Binding-site contacts:
Ligand atom O3' contacts residue ASN11 of chain 1.HB at 3.5 Å (h-bond).
Ligand atom C2 contacts residue TYR125 of chain 1.HB at 3.7 Å (hydrophobic).
Ligand atom C3' contacts residue TYR183 of chain 1.HB at 3.7 Å (hydrophobic).
Ligand atom C6 contacts residue LYS67 of chain 1.HB at 3.8 Å.
Ligand atom C4 contacts residue TYR125 of chain 1.HB at 4.0 Å (hydrophobic).
Ligand atom O6 contacts residue LYS67 of chain 1.HB at 4.1 Å.
Ligand atom C8 contacts residue LYS67 of chain 1.HB at 3.3 Å.
Ligand atom C2' contacts residue LYS67 of chain 1.HB at 3.7 Å.
Ligand atom C4' contacts residue ASN11 of chain 1.HB at 4.2 Å.
Ligand atom OP1 contacts residue LYS6 of chain 1.S at 3.9 Å.
Ligand atom P contacts residue ARG112 of chain 1.GB at 4.2 Å.
Ligand atom C3' contacts residue ARG13 of chain 1.HB at 4.1 Å.
Ligand atom N9 contacts residue TYR125 of chain 1.HB at 4.0 Å.
Ligand atom N7 contacts residue LYS67 of chain 1.HB at 3.0 Å (salt-bridge).
Ligand atom OP2 contacts residue TYR183 of chain 1.HB at 3.2 Å.
Ligand atom P contacts residue THR114 of chain 1.GB at 3.4 Å.
Ligand atom N2 contacts residue TYR125 of chain 1.HB at 3.8 Å.
Ligand atom OP2 contacts residue ARG13 of chain 1.HB at 2.2 Å (salt-bridge).
Ligand atom OP2 contacts residue THR114 of chain 1.GB at 2.5 Å (h-bond).
Ligand atom C5 contacts residue TYR125 of chain 1.HB at 4.0 Å (hydrophobic).
Ligand atom O6 contacts residue SER123 of chain 1.HB at 3.9 Å.
Ligand atom O3' contacts residue ARG13 of chain 1.HB at 4.0 Å.
Ligand atom N3 contacts residue TYR125 of chain 1.HB at 3.8 Å.
Ligand atom OP2 contacts residue TYR121 of chain 1.HB at 3.1 Å.
Ligand atom C5' contacts residue TRP71 of chain 1.HB at 3.7 Å (hydrophobic).
Ligand atom C2' contacts residue TYR183 of chain 1.HB at 3.9 Å (hydrophobic).
Ligand atom N1 contacts residue TYR125 of chain 1.HB at 4.0 Å.
Ligand atom O3' contacts residue THR114 of chain 1.GB at 3.9 Å.
Ligand atom OP1 contacts residue TRP71 of chain 1.HB at 3.4 Å.
Ligand atom OP2 contacts residue ARG112 of chain 1.GB at 2.8 Å (salt-bridge).
Ligand atom P contacts residue TYR121 of chain 1.HB at 4.2 Å.
Ligand atom C2' contacts residue TYR125 of chain 1.HB at 3.8 Å (hydrophobic).
Ligand atom OP1 contacts residue ARG13 of chain 1.HB at 3.9 Å.
Ligand atom P contacts residue ARG13 of chain 1.HB at 3.4 Å.
Ligand atom C6 contacts residue TYR125 of chain 1.HB at 4.0 Å (hydrophobic).
Ligand atom OP1 contacts residue THR114 of chain 1.GB at 3.7 Å.
Ligand atom O5' contacts residue TYR183 of chain 1.HB at 4.0 Å.
Ligand atom O6 contacts residue TYR125 of chain 1.HB at 4.2 Å.
Ligand atom C5 contacts residue LYS67 of chain 1.HB at 4.0 Å.
Ligand atom C8 contacts residue TYR183 of chain 1.HB at 3.7 Å (hydrophobic).

Sequence of chain 1.HB:
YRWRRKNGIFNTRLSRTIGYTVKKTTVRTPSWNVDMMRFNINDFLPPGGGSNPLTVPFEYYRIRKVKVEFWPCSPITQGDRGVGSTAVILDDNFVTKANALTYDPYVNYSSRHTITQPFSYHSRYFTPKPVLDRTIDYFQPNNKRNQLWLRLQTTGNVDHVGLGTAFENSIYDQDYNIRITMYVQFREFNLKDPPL

This small molecule binds to this protein.
Small molecule (SMILES): Nc1ccn([C@H]2C[C@H](O[P](=O)(O)OC[C@H]3O[C@@H](n4ccc(N)nc4=O)C[C@@H]3O[P](=O)(O)OC[C@H]3O[C@@H](n4cnc5c(=O)[nH]c(N)nc54)C[C@@H]3O[P](=O)(O)OC[C@H]3O[C@@H](n4cnc5c(=O)[nH]c(N)nc54)C[C@@H]3O)[C@@H](COP(=O)=O)O2)c(=O)n1

Sequence of chain 1.GB:
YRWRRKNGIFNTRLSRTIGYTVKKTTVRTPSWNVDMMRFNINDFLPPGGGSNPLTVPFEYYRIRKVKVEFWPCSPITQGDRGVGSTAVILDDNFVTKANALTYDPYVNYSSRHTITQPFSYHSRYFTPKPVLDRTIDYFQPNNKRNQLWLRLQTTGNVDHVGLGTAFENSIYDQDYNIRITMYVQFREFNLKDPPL

Sequence of chain 1.S:
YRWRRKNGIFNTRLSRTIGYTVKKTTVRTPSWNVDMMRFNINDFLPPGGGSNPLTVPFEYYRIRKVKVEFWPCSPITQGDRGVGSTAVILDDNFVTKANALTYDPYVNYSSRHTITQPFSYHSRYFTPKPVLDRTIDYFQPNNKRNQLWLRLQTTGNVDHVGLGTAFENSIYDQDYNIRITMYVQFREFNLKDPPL